Sequence of chain 1.F:
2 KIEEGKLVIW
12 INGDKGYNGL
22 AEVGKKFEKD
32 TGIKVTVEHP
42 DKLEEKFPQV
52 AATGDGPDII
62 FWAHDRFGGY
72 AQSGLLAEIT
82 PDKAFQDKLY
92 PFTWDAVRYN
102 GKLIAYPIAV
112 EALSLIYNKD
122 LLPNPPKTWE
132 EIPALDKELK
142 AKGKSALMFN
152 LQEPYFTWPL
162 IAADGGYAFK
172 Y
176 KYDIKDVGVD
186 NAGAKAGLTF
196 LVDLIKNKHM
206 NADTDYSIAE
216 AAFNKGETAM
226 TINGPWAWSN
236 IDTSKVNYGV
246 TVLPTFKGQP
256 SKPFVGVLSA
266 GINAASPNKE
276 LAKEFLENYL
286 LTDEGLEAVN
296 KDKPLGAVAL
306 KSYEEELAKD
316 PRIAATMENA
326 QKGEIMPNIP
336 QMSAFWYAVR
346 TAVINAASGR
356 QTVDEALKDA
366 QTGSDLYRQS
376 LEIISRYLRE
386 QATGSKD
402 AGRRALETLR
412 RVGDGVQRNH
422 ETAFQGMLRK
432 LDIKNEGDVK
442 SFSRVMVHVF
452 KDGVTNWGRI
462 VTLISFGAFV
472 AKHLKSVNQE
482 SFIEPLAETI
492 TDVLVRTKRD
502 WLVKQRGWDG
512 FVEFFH

The small molecule below binds the protein below.
Small molecule (SMILES): OC[C@H]1O[C@H](O[C@H]2[C@H](O)[C@@H](O)[C@@H](O)O[C@@H]2CO)[C@H](O)[C@@H](O)[C@@H]1O

Binding-site contacts:
Ligand atom C3 contacts residue ARG67 of chain 1.F at 3.8 Å.
Ligand atom C6 contacts residue TRP341 of chain 1.F at 3.8 Å (hydrophobic).
Ligand atom O2 contacts residue TRP63 of chain 1.F at 3.0 Å (h-bond).
Ligand atom O1 contacts residue ASP15 of chain 1.F at 3.0 Å (salt-bridge).
Ligand atom O2 contacts residue TRP231 of chain 1.F at 3.9 Å.
Ligand atom O5 contacts residue ASP15 of chain 1.F at 4.0 Å.
Ligand atom O3 contacts residue ALA64 of chain 1.F at 3.3 Å.
Ligand atom C5 contacts residue GLU154 of chain 1.F at 4.0 Å.
Ligand atom O2 contacts residue LYS16 of chain 1.F at 2.4 Å (salt-bridge).
Ligand atom C5 contacts residue TYR156 of chain 1.F at 3.9 Å (hydrophobic).
Ligand atom C6 contacts residue PRO155 of chain 1.F at 3.8 Å (hydrophobic).
Ligand atom O1 contacts residue LYS16 of chain 1.F at 3.3 Å (salt-bridge).
Ligand atom O6 contacts residue GLU154 of chain 1.F at 2.4 Å (salt-bridge).
Ligand atom O6 contacts residue PRO155 of chain 1.F at 3.2 Å.
Ligand atom C6 contacts residue TYR156 of chain 1.F at 3.5 Å (hydrophobic).
Ligand atom O6 contacts residue PHE157 of chain 1.F at 3.8 Å.
Ligand atom C1 contacts residue LYS16 of chain 1.F at 3.6 Å.
Ligand atom O4 contacts residue TRP341 of chain 1.F at 3.9 Å.
Ligand atom C4 contacts residue ARG67 of chain 1.F at 3.9 Å.
Ligand atom C4 contacts residue TYR156 of chain 1.F at 3.9 Å (hydrophobic).
Ligand atom O2 contacts residue ASP66 of chain 1.F at 2.7 Å (salt-bridge).
Ligand atom C2 contacts residue TRP231 of chain 1.F at 3.8 Å (hydrophobic).
Ligand atom O2 contacts residue ALA64 of chain 1.F at 3.7 Å.
Ligand atom O2 contacts residue GLU112 of chain 1.F at 2.7 Å (salt-bridge).
Ligand atom O4 contacts residue ARG67 of chain 1.F at 3.3 Å (salt-bridge).
Ligand atom O1 contacts residue ASN13 of chain 1.F at 3.6 Å (h-bond).
Ligand atom C1 contacts residue TRP231 of chain 1.F at 3.8 Å (hydrophobic).
Ligand atom O3 contacts residue ASP66 of chain 1.F at 3.5 Å (salt-bridge).
Ligand atom C2 contacts residue LYS16 of chain 1.F at 3.5 Å.
Ligand atom C1 contacts residue ASP15 of chain 1.F at 3.5 Å.
Ligand atom C1 contacts residue TYR156 of chain 1.F at 3.7 Å (hydrophobic).
Ligand atom C6 contacts residue GLU154 of chain 1.F at 3.5 Å.
Ligand atom O5 contacts residue TYR156 of chain 1.F at 3.3 Å.
Ligand atom O3 contacts residue TRP63 of chain 1.F at 3.9 Å.
Ligand atom O3 contacts residue ARG67 of chain 1.F at 2.4 Å (salt-bridge).
Ligand atom C2 contacts residue GLU112 of chain 1.F at 3.7 Å.
Ligand atom O6 contacts residue TYR156 of chain 1.F at 3.1 Å (h-bond).
Ligand atom C2 contacts residue ASP66 of chain 1.F at 3.4 Å.
Ligand atom C4 contacts residue TRP341 of chain 1.F at 3.7 Å (hydrophobic).
Ligand atom O3 contacts residue TRP341 of chain 1.F at 3.7 Å.